The small molecule below binds the protein below.
Small molecule (SMILES): CNCCCc1cc(C)cc(N)n1

Sequence of chain 1.B:
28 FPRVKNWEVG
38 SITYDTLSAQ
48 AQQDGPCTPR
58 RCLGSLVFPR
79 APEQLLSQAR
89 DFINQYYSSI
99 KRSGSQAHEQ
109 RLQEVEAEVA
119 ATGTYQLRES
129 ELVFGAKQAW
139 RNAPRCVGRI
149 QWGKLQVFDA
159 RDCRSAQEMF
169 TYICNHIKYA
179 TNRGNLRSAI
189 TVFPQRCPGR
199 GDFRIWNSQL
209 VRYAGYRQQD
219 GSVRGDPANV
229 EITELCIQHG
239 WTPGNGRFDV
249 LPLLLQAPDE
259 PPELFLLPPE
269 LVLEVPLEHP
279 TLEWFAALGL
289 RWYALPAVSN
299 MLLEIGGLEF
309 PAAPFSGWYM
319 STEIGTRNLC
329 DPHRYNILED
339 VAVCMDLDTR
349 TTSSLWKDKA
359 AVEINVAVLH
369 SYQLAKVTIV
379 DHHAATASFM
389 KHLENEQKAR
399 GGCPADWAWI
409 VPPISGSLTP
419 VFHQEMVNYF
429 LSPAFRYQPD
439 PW

Binding-site contacts:
Ligand atom C09 contacts residue GLN207 of chain 1.B at 3.5 Å.
Ligand atom C04 contacts residue HEM1 of chain 1.Q at 4.2 Å.
Ligand atom N02 contacts residue TRP316 of chain 1.B at 2.9 Å (h-bond).
Ligand atom C05 contacts residue PRO294 of chain 1.B at 4.2 Å (hydrophobic).
Ligand atom C08 contacts residue VAL296 of chain 1.B at 4.1 Å (hydrophobic).
Ligand atom C03 contacts residue HEM1 of chain 1.Q at 3.5 Å.
Ligand atom N02 contacts residue HEM1 of chain 1.Q at 3.4 Å.
Ligand atom C03 contacts residue GLY315 of chain 1.B at 4.3 Å.
Ligand atom C09 contacts residue GLU321 of chain 1.B at 4.0 Å.
Ligand atom C06 contacts residue GLU321 of chain 1.B at 3.5 Å.
Ligand atom C03 contacts residue TRP316 of chain 1.B at 4.1 Å (hydrophobic).
Ligand atom C10 contacts residue HEM1 of chain 1.Q at 4.2 Å.
Ligand atom N02 contacts residue GLU321 of chain 1.B at 2.8 Å (salt-bridge).
Ligand atom C07 contacts residue PHE313 of chain 1.B at 3.8 Å (hydrophobic).
Ligand atom N11 contacts residue VAL296 of chain 1.B at 4.3 Å.
Ligand atom C12 contacts residue HEM1 of chain 1.Q at 3.2 Å.
Ligand atom N01 contacts residue GLU321 of chain 1.B at 2.7 Å (salt-bridge).
Ligand atom C05 contacts residue VAL296 of chain 1.B at 3.6 Å (hydrophobic).
Ligand atom C08 contacts residue HEM1 of chain 1.Q at 3.7 Å.
Ligand atom C09 contacts residue VAL296 of chain 1.B at 3.8 Å (hydrophobic).
Ligand atom C02 contacts residue HEM1 of chain 1.Q at 3.8 Å.
Ligand atom C08 contacts residue GLU321 of chain 1.B at 3.4 Å.
Ligand atom N01 contacts residue PRO294 of chain 1.B at 4.0 Å.
Ligand atom N01 contacts residue HEM1 of chain 1.Q at 4.2 Å.
Ligand atom C10 contacts residue GLN207 of chain 1.B at 3.1 Å.
Ligand atom C07 contacts residue SER314 of chain 1.B at 3.9 Å.
Ligand atom N02 contacts residue MET318 of chain 1.B at 4.0 Å.
Ligand atom N11 contacts residue HEM1 of chain 1.Q at 3.3 Å (h-bond).
Ligand atom C02 contacts residue TRP316 of chain 1.B at 3.9 Å (hydrophobic).
Ligand atom C07 contacts residue GLY315 of chain 1.B at 3.6 Å.
Ligand atom C06 contacts residue PRO294 of chain 1.B at 4.2 Å (hydrophobic).
Ligand atom C02 contacts residue GLU321 of chain 1.B at 3.5 Å.
Ligand atom C10 contacts residue VAL296 of chain 1.B at 4.3 Å (hydrophobic).
Ligand atom N02 contacts residue PRO294 of chain 1.B at 4.1 Å.
Ligand atom C07 contacts residue HEM1 of chain 1.Q at 3.8 Å.
Ligand atom C03 contacts residue PRO294 of chain 1.B at 3.8 Å (hydrophobic).
Ligand atom C04 contacts residue PRO294 of chain 1.B at 4.0 Å (hydrophobic).
Ligand atom C07 contacts residue PRO294 of chain 1.B at 3.7 Å (hydrophobic).
Ligand atom C02 contacts residue PRO294 of chain 1.B at 3.9 Å (hydrophobic).
Ligand atom N02 contacts residue TYR317 of chain 1.B at 3.6 Å.